Sequence of chain 1.A:
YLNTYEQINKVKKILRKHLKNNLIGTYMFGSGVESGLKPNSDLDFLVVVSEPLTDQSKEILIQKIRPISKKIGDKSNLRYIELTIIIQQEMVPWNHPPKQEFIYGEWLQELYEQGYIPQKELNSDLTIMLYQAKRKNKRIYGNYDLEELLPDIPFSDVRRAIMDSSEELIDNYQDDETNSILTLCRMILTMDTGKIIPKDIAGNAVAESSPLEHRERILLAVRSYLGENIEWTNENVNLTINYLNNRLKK

Binding-site contacts:
Ligand atom O11 contacts residue TRP111 of chain 1.A at 4.3 Å.
Ligand atom C11 contacts residue GLU86 of chain 1.A at 4.1 Å.
Ligand atom C6 contacts residue ASN183 of chain 1.A at 4.4 Å.
Ligand atom C10 contacts residue GLU86 of chain 1.A at 4.2 Å.
Ligand atom N10 contacts residue GLU86 of chain 1.A at 4.0 Å.
Ligand atom O1 contacts residue TRP111 of chain 1.A at 4.1 Å.
Ligand atom O5 contacts residue ASN183 of chain 1.A at 3.3 Å.
Ligand atom C5 contacts residue ASP180 of chain 1.A at 3.8 Å.
Ligand atom O4 contacts residue ASP180 of chain 1.A at 3.6 Å (salt-bridge).
Ligand atom N8 contacts residue TRP111 of chain 1.A at 4.3 Å.
Ligand atom C4 contacts residue ASP180 of chain 1.A at 4.2 Å.
Ligand atom C8M contacts residue ASP180 of chain 1.A at 4.3 Å.
Ligand atom C2M contacts residue TYR84 of chain 1.A at 3.7 Å (hydrophobic).
Ligand atom C1M contacts residue ASP129 of chain 1.A at 4.2 Å.
Ligand atom O1B contacts residue ASP180 of chain 1.A at 3.6 Å (salt-bridge).
Ligand atom C12 contacts residue ASN183 of chain 1.A at 4.3 Å.
Ligand atom N8 contacts residue ASP180 of chain 1.A at 3.8 Å.
Ligand atom O5 contacts residue ASP180 of chain 1.A at 2.8 Å (salt-bridge).
Ligand atom C8 contacts residue ASP180 of chain 1.A at 4.4 Å.
Ligand atom C9 contacts residue TRP111 of chain 1.A at 4.2 Å (hydrophobic).
Ligand atom N10 contacts residue TRP111 of chain 1.A at 4.2 Å.
Ligand atom O1B contacts residue TRP111 of chain 1.A at 4.4 Å.
Ligand atom C10 contacts residue TRP111 of chain 1.A at 3.8 Å (hydrophobic).
Ligand atom C8M contacts residue TRP111 of chain 1.A at 3.6 Å (hydrophobic).
Ligand atom C12 contacts residue TRP111 of chain 1.A at 4.2 Å (hydrophobic).
Ligand atom C2M contacts residue GLU110 of chain 1.A at 4.4 Å.
Ligand atom C2 contacts residue TYR84 of chain 1.A at 4.2 Å (hydrophobic).
Ligand atom C7 contacts residue ASP180 of chain 1.A at 3.7 Å.
Ligand atom C8 contacts residue TRP111 of chain 1.A at 3.8 Å (hydrophobic).
Ligand atom C7 contacts residue ASN183 of chain 1.A at 4.2 Å.
Ligand atom C2M contacts residue TRP111 of chain 1.A at 4.2 Å (hydrophobic).
Ligand atom O2B contacts residue ASN183 of chain 1.A at 3.7 Å.
Ligand atom C12 contacts residue GLU86 of chain 1.A at 4.3 Å.
Ligand atom O1 contacts residue GLU86 of chain 1.A at 4.4 Å.
Ligand atom C11 contacts residue TRP111 of chain 1.A at 4.5 Å (hydrophobic).
Ligand atom C3 contacts residue TRP111 of chain 1.A at 4.3 Å (hydrophobic).
Ligand atom O11 contacts residue GLU86 of chain 1.A at 3.0 Å (salt-bridge).
Ligand atom C5 contacts residue ASN183 of chain 1.A at 4.3 Å.

The small molecule below binds the protein below.
Small molecule (SMILES): CN[C@@H]1[C@H](O)[C@H](NC)[C@H]2O[C@@]3(O)C(=O)C[C@@H](C)O[C@H]3O[C@@H]2[C@H]1O